Sequence of chain 1.C:
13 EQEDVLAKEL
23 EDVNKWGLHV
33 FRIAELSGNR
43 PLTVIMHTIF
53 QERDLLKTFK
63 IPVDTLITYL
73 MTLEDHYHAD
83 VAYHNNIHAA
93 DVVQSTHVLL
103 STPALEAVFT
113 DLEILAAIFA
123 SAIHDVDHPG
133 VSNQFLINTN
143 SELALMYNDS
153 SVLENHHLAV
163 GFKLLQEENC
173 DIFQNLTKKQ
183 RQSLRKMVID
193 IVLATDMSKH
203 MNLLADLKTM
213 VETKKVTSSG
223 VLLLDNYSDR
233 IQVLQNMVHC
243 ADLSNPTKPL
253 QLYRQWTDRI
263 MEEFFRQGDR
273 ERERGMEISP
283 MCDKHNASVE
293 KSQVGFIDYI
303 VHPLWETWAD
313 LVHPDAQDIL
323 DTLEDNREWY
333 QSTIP

Binding-site contacts:
Ligand atom C1 contacts residue THR259 of chain 1.C at 3.8 Å.
Ligand atom C2 contacts residue ILE262 of chain 1.C at 3.8 Å (hydrophobic).
Ligand atom C27 contacts residue PHE298 of chain 1.C at 3.8 Å (hydrophobic).
Ligand atom C2 contacts residue PHE298 of chain 1.C at 3.5 Å (hydrophobic).
Ligand atom C22 contacts residue MET283 of chain 1.C at 3.0 Å (hydrophobic).
Ligand atom N6 contacts residue PHE298 of chain 1.C at 3.7 Å.
Ligand atom O2 contacts residue MET199 of chain 1.C at 3.4 Å.
Ligand atom C20 contacts residue GLN295 of chain 1.C at 3.6 Å.
Ligand atom C23 contacts residue MET283 of chain 1.C at 3.2 Å (hydrophobic).
Ligand atom C4 contacts residue PHE298 of chain 1.C at 3.9 Å (hydrophobic).
Ligand atom C24 contacts residue PHE298 of chain 1.C at 3.8 Å (hydrophobic).
Ligand atom O1 contacts residue ILE262 of chain 1.C at 3.6 Å.
Ligand atom C1 contacts residue GLN295 of chain 1.C at 3.9 Å.
Ligand atom O3 contacts residue GLN295 of chain 1.C at 2.9 Å (h-bond).
Ligand atom C19 contacts residue PHE298 of chain 1.C at 3.6 Å (hydrophobic).
Ligand atom C3 contacts residue PHE298 of chain 1.C at 3.7 Å (hydrophobic).
Ligand atom C26 contacts residue PHE298 of chain 1.C at 3.6 Å (hydrophobic).
Ligand atom C13 contacts residue PEG1 of chain 1.HA at 3.5 Å.
Ligand atom N1 contacts residue PHE266 of chain 1.C at 3.8 Å.
Ligand atom C27 contacts residue MET283 of chain 1.C at 3.5 Å (hydrophobic).
Ligand atom C22 contacts residue SER294 of chain 1.C at 3.3 Å.
Ligand atom C16 contacts residue HIS86 of chain 1.C at 3.4 Å.
Ligand atom C23 contacts residue SER294 of chain 1.C at 3.0 Å.
Ligand atom C1 contacts residue ASN247 of chain 1.C at 3.7 Å.
Ligand atom C14 contacts residue MET199 of chain 1.C at 3.8 Å (hydrophobic).
Ligand atom C25 contacts residue MET283 of chain 1.C at 3.8 Å (hydrophobic).
Ligand atom C18 contacts residue PHE298 of chain 1.C at 3.9 Å (hydrophobic).
Ligand atom O3 contacts residue PHE298 of chain 1.C at 3.9 Å.
Ligand atom O1 contacts residue GLN295 of chain 1.C at 3.4 Å (h-bond).
Ligand atom C22 contacts residue PHE298 of chain 1.C at 3.6 Å (hydrophobic).
Ligand atom C17 contacts residue LEU245 of chain 1.C at 3.6 Å (hydrophobic).
Ligand atom N6 contacts residue GLY297 of chain 1.C at 3.7 Å.
Ligand atom C21 contacts residue MET283 of chain 1.C at 3.2 Å (hydrophobic).
Ligand atom C26 contacts residue MET283 of chain 1.C at 3.5 Å (hydrophobic).
Ligand atom O2 contacts residue PEG1 of chain 1.HA at 3.5 Å.
Ligand atom C5 contacts residue PHE298 of chain 1.C at 3.8 Å (hydrophobic).
Ligand atom C20 contacts residue MET283 of chain 1.C at 3.9 Å (hydrophobic).
Ligand atom C24 contacts residue MET283 of chain 1.C at 3.3 Å (hydrophobic).
Ligand atom C23 contacts residue PHE298 of chain 1.C at 3.5 Å (hydrophobic).
Ligand atom C18 contacts residue ILE262 of chain 1.C at 3.9 Å (hydrophobic).

A protein and the small-molecule ligand that binds it are described below.
Small molecule (SMILES): COc1ccc(C2NN(C3CCCCCC3)C(=O)C2(C)C)cc1OCc1ccc(-c2nnn[nH]2)cc1